Sequence of chain 1.A:
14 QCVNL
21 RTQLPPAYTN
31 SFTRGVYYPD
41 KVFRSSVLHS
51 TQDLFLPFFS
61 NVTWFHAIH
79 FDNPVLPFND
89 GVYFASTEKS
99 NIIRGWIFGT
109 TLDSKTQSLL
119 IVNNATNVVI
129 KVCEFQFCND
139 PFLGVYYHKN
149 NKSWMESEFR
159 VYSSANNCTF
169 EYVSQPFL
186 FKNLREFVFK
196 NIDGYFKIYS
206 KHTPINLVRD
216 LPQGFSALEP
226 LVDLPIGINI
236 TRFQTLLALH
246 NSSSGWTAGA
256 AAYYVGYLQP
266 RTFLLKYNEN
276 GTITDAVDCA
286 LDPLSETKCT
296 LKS

Binding-site contacts:
Ligand atom C1 contacts residue GLU132 of chain 1.A at 4.5 Å.
Ligand atom C2 contacts residue ASN165 of chain 1.A at 2.5 Å.
Ligand atom C5 contacts residue ASN165 of chain 1.A at 3.7 Å.
Ligand atom C3 contacts residue ASN165 of chain 1.A at 3.9 Å.
Ligand atom C4 contacts residue ASN165 of chain 1.A at 4.3 Å.
Ligand atom C1 contacts residue ASN165 of chain 1.A at 1.5 Å.
Ligand atom O7 contacts residue ASN165 of chain 1.A at 3.1 Å (h-bond).
Ligand atom C8 contacts residue ASN165 of chain 1.A at 4.3 Å.
Ligand atom O6 contacts residue ASN165 of chain 1.A at 4.5 Å.
Ligand atom O6 contacts residue ASN164 of chain 1.A at 4.4 Å.
Ligand atom O5 contacts residue ASN165 of chain 1.A at 2.4 Å (h-bond).
Ligand atom C7 contacts residue ASN165 of chain 1.A at 3.2 Å.
Ligand atom N2 contacts residue ASN165 of chain 1.A at 2.9 Å (h-bond).

The protein below binds the small molecule below.
Small molecule (SMILES): CC(=O)N[C@@H]1[C@@H](O)[C@H](O)[C@@H](CO)O[C@H]1O